The protein below binds the small molecule below.
Small molecule (SMILES): CC(=O)N[C@H]1[C@H](O[C@H]2[C@H](O)[C@@H](NC(C)=O)CO[C@@H]2CO)O[C@H](CO)[C@@H](O[C@@H]2O[C@H](CO)[C@@H](O)[C@H](O)[C@H]2NC(C)=O)[C@@H]1O

Binding-site contacts:
Ligand atom C8 contacts residue PRO304 of chain 1.A at 4.0 Å (hydrophobic).
Ligand atom O5 contacts residue ASN252 of chain 1.A at 2.3 Å (h-bond).
Ligand atom N2 contacts residue ASN252 of chain 1.A at 3.1 Å (h-bond).
Ligand atom C8 contacts residue PHE302 of chain 1.A at 4.0 Å (hydrophobic).
Ligand atom C8 contacts residue TYR249 of chain 1.A at 3.7 Å (hydrophobic).
Ligand atom O7 contacts residue TYR249 of chain 1.A at 3.5 Å.
Ligand atom C5 contacts residue ASN252 of chain 1.A at 3.6 Å.
Ligand atom C2 contacts residue ASN252 of chain 1.A at 2.5 Å.
Ligand atom O7 contacts residue LYS312 of chain 1.A at 3.6 Å.
Ligand atom C1 contacts residue ASN252 of chain 1.A at 1.4 Å.
Ligand atom C3 contacts residue ASN252 of chain 1.A at 3.8 Å.
Ligand atom C7 contacts residue ASN252 of chain 1.A at 3.7 Å.
Ligand atom C4 contacts residue ASN252 of chain 1.A at 4.2 Å.
Ligand atom O7 contacts residue ASN252 of chain 1.A at 3.8 Å.
Ligand atom C7 contacts residue TYR249 of chain 1.A at 4.0 Å (hydrophobic).

Sequence of chain 1.A:
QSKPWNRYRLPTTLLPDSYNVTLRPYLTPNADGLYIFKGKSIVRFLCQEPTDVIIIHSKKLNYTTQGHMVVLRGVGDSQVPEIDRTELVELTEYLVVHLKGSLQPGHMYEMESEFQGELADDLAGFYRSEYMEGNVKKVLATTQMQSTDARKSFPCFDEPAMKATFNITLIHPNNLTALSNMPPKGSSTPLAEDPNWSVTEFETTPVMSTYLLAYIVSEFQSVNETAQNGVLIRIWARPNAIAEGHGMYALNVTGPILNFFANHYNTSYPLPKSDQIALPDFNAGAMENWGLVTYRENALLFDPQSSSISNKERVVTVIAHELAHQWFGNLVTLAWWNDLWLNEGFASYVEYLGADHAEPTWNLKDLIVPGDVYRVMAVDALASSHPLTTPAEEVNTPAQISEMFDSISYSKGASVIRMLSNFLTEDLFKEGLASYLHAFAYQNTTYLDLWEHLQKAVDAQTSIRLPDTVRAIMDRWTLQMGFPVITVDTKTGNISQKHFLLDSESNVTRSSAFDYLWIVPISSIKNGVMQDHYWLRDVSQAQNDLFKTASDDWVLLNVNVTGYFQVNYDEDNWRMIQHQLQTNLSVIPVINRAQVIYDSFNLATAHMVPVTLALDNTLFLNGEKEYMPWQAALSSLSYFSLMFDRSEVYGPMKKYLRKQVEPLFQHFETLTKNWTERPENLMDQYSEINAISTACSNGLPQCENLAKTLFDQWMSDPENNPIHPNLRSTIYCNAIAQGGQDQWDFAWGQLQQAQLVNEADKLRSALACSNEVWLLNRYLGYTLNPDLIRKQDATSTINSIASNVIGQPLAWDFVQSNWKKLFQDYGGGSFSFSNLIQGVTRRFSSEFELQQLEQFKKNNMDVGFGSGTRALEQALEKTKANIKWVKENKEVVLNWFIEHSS